Sequence of chain 1.B:
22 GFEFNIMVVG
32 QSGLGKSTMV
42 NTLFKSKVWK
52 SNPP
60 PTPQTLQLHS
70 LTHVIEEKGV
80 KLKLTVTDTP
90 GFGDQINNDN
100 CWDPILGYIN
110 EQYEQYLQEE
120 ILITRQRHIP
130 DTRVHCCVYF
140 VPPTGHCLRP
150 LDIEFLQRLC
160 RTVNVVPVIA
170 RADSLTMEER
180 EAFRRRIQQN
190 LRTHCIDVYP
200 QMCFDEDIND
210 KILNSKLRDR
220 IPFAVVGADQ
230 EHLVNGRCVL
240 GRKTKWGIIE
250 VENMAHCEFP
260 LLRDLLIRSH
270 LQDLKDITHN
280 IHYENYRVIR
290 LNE

Binding-site contacts:
Ligand atom O3G contacts residue LYS37 of chain 2.C at 2.5 Å (salt-bridge).
Ligand atom O2G contacts residue MG1 of chain 2.J at 2.0 Å.
Ligand atom O1A contacts residue THR39 of chain 2.C at 2.9 Å (h-bond).
Ligand atom O2' contacts residue ARG241 of chain 2.C at 2.9 Å (salt-bridge).
Ligand atom C5 contacts residue ARG241 of chain 2.C at 3.5 Å.
Ligand atom O6 contacts residue GLY226 of chain 2.C at 2.8 Å (h-bond).
Ligand atom N3B contacts residue HIS145 of chain 1.B at 3.0 Å.
Ligand atom C2 contacts residue ASP172 of chain 2.C at 3.4 Å.
Ligand atom O2' contacts residue GLU178 of chain 1.B at 2.9 Å (salt-bridge).
Ligand atom C4 contacts residue ARG241 of chain 2.C at 3.4 Å.
Ligand atom N2 contacts residue ASP172 of chain 2.C at 2.6 Å (salt-bridge).
Ligand atom O1A contacts residue GLY36 of chain 2.C at 3.2 Å.
Ligand atom N3B contacts residue GLY34 of chain 2.C at 3.1 Å (h-bond).
Ligand atom O3' contacts residue GLU178 of chain 1.B at 3.3 Å (salt-bridge).
Ligand atom N7 contacts residue ARG241 of chain 2.C at 3.5 Å (salt-bridge).
Ligand atom O1G contacts residue GLN63 of chain 2.C at 3.5 Å.
Ligand atom O4' contacts residue ARG170 of chain 2.C at 3.5 Å.
Ligand atom O1A contacts residue SER38 of chain 2.C at 3.3 Å (h-bond).
Ligand atom C4 contacts residue ARG170 of chain 2.C at 3.5 Å.
Ligand atom O2A contacts residue HIS145 of chain 1.B at 3.4 Å (h-bond).
Ligand atom N3 contacts residue ARG170 of chain 2.C at 3.1 Å (salt-bridge).
Ligand atom O3A contacts residue GLY36 of chain 2.C at 3.0 Å (h-bond).
Ligand atom O2B contacts residue SER38 of chain 2.C at 3.0 Å (h-bond).
Ligand atom O1B contacts residue LYS37 of chain 2.C at 2.6 Å (salt-bridge).
Ligand atom O2G contacts residue THR64 of chain 2.C at 2.9 Å (h-bond).
Ligand atom O2B contacts residue MG1 of chain 2.J at 2.0 Å.
Ligand atom O1G contacts residue SER33 of chain 2.C at 2.6 Å (h-bond).
Ligand atom PB contacts residue MG1 of chain 2.J at 3.2 Å.
Ligand atom O3G contacts residue GLY90 of chain 2.C at 3.0 Å (h-bond).
Ligand atom N3 contacts residue SER173 of chain 1.B at 3.5 Å (h-bond).
Ligand atom C4' contacts residue THR143 of chain 1.B at 3.4 Å.
Ligand atom N3B contacts residue MG1 of chain 2.J at 3.4 Å.
Ligand atom N2 contacts residue SER173 of chain 1.B at 2.9 Å (h-bond).
Ligand atom O1G contacts residue HIS145 of chain 1.B at 3.2 Å.
Ligand atom O1B contacts residue GLY36 of chain 2.C at 3.1 Å (h-bond).
Ligand atom PG contacts residue MG1 of chain 2.J at 3.2 Å.
Ligand atom O1B contacts residue LEU35 of chain 2.C at 3.2 Å (h-bond).
Ligand atom O6 contacts residue VAL225 of chain 2.C at 3.2 Å.
Ligand atom N1 contacts residue ASP172 of chain 2.C at 2.7 Å (salt-bridge).
Ligand atom C2 contacts residue ARG170 of chain 2.C at 3.5 Å.

A protein and the small-molecule ligand that binds it are described below.
Small molecule (SMILES): Nc1nc2c(ncn2[C@@H]2O[C@H](CO[P](=O)(O)O[P](=O)(O)NP(=O)(O)O)[C@@H](O)[C@H]2O)c(=O)[nH]1

Sequence of chain 2.C:
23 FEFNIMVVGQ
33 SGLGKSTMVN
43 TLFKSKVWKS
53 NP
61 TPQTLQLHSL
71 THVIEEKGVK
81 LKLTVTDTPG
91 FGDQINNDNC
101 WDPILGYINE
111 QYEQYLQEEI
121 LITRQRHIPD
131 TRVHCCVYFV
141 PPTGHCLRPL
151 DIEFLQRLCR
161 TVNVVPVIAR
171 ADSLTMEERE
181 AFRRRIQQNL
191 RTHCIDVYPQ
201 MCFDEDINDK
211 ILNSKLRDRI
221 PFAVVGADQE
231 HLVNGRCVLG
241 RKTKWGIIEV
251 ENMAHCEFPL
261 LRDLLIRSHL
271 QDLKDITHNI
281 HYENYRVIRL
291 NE